Binding-site contacts:
Ligand atom O7 contacts residue ASN70 of chain 1.B at 4.3 Å.
Ligand atom O6 contacts residue GLN68 of chain 1.B at 4.4 Å.
Ligand atom C4 contacts residue ASN70 of chain 1.B at 4.2 Å.
Ligand atom O3 contacts residue VAL37 of chain 1.B at 4.3 Å.
Ligand atom C3 contacts residue GLN170 of chain 1.B at 3.9 Å.
Ligand atom O7 contacts residue THR74 of chain 1.B at 3.9 Å.
Ligand atom C4 contacts residue GLN170 of chain 1.B at 3.7 Å.
Ligand atom C5 contacts residue GLN68 of chain 1.B at 3.9 Å.
Ligand atom C2 contacts residue ASN70 of chain 1.B at 2.3 Å.
Ligand atom O3 contacts residue GLN170 of chain 1.B at 4.3 Å.
Ligand atom O5 contacts residue LEU35 of chain 1.B at 4.2 Å.
Ligand atom C8 contacts residue ASN70 of chain 1.B at 3.2 Å.
Ligand atom C1 contacts residue TYR15 of chain 1.B at 4.5 Å (hydrophobic).
Ligand atom C3 contacts residue VAL37 of chain 1.B at 4.1 Å (hydrophobic).
Ligand atom C1 contacts residue ASN70 of chain 1.B at 1.4 Å.
Ligand atom O5 contacts residue TYR15 of chain 1.B at 4.4 Å.
Ligand atom C1 contacts residue LEU35 of chain 1.B at 4.5 Å (hydrophobic).
Ligand atom O4 contacts residue VAL37 of chain 1.B at 4.1 Å.
Ligand atom O4 contacts residue GLN170 of chain 1.B at 2.5 Å (h-bond).
Ligand atom O6 contacts residue TYR15 of chain 1.B at 3.4 Å (h-bond).
Ligand atom O5 contacts residue VAL37 of chain 1.B at 4.4 Å.
Ligand atom C5 contacts residue LEU35 of chain 1.B at 4.3 Å (hydrophobic).
Ligand atom C6 contacts residue GLN68 of chain 1.B at 3.5 Å.
Ligand atom O3 contacts residue GLN170 of chain 1.B at 3.8 Å.
Ligand atom C3 contacts residue LEU35 of chain 1.B at 4.4 Å (hydrophobic).
Ligand atom C2 contacts residue VAL37 of chain 1.B at 4.5 Å (hydrophobic).
Ligand atom C1 contacts residue THR72 of chain 1.B at 4.2 Å.
Ligand atom O5 contacts residue ASN70 of chain 1.B at 2.4 Å (h-bond).
Ligand atom N2 contacts residue ASN70 of chain 1.B at 2.7 Å (h-bond).
Ligand atom C5 contacts residue ASN70 of chain 1.B at 3.7 Å.
Ligand atom C3 contacts residue ASN70 of chain 1.B at 3.7 Å.
Ligand atom O6 contacts residue VAL37 of chain 1.B at 4.3 Å.
Ligand atom O5 contacts residue GLN68 of chain 1.B at 3.9 Å.
Ligand atom O3 contacts residue ARG172 of chain 1.A at 3.8 Å.
Ligand atom O3 contacts residue LEU35 of chain 1.B at 3.5 Å.
Ligand atom C8 contacts residue LEU35 of chain 1.B at 4.1 Å (hydrophobic).
Ligand atom C7 contacts residue ASN70 of chain 1.B at 3.3 Å.
Ligand atom C6 contacts residue TYR15 of chain 1.B at 4.1 Å (hydrophobic).
Ligand atom C1 contacts residue GLN68 of chain 1.B at 4.4 Å.
Ligand atom N2 contacts residue ASP38 of chain 1.B at 3.8 Å.

The small molecule below binds the protein below.
Small molecule (SMILES): CC(=O)N[C@H]1[C@H](O[C@H]2[C@H](O)[C@@H](NC(C)=O)CO[C@@H]2CO)O[C@H](CO)[C@@H](O[C@@H]2O[C@H](CO[C@H]3O[C@H](CO)[C@@H](O)[C@H](O)[C@@H]3O)[C@@H](O)[C@H](O[C@H]3O[C@H](CO)[C@@H](O)[C@H](O)[C@@H]3O)[C@@H]2O)[C@@H]1O

Sequence of chain 1.A:
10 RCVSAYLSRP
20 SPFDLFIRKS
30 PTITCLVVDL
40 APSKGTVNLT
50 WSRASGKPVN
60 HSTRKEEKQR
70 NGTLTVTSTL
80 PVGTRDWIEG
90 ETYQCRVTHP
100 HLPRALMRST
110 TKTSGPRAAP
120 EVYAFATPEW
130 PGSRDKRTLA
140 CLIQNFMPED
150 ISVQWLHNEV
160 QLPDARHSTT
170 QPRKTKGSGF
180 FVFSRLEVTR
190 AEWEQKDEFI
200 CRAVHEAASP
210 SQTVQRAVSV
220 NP

Sequence of chain 1.B:
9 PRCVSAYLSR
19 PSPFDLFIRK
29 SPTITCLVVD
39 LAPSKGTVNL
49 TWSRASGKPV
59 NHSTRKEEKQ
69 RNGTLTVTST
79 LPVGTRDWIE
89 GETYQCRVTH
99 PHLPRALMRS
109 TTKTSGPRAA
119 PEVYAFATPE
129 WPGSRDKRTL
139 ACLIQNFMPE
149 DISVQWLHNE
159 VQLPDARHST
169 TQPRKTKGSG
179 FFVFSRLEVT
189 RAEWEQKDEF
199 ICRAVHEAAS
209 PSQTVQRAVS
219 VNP